A protein and the small-molecule ligand that binds it are described below.
Small molecule (SMILES): CC(=O)N[C@@H]1[C@@H](O)[C@H](O)[C@@H](CO)O[C@H]1O

Sequence of chain 1.A:
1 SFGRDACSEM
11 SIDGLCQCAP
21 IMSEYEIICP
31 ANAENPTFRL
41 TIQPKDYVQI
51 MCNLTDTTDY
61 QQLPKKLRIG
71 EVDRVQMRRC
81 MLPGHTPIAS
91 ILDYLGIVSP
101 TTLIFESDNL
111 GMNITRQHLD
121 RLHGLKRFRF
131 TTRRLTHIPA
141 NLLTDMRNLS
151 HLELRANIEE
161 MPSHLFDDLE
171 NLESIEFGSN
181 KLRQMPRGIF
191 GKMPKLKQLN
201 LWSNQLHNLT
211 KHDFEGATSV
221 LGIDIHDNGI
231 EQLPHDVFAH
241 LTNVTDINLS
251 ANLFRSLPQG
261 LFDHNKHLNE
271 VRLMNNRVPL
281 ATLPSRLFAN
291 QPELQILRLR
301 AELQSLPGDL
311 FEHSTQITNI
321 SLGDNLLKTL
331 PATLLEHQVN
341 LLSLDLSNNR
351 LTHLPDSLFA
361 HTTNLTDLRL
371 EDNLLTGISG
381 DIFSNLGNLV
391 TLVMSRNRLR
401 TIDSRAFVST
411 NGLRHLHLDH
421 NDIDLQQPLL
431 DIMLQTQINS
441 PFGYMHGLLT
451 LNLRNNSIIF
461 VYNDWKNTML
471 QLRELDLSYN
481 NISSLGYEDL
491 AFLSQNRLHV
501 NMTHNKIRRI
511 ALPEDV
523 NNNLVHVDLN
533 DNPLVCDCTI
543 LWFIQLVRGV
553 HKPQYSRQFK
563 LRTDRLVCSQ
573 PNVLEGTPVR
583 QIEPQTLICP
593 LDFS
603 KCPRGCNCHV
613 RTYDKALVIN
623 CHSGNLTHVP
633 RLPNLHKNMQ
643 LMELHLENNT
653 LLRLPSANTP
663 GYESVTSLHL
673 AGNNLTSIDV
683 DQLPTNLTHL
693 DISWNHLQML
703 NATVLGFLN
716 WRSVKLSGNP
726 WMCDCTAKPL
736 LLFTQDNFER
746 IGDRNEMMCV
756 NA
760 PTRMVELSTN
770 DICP

Binding-site contacts:
Ligand atom C2 contacts residue ASN688 of chain 1.A at 2.5 Å.
Ligand atom C1 contacts residue ASN688 of chain 1.A at 1.4 Å.
Ligand atom C7 contacts residue ASN688 of chain 1.A at 3.4 Å.
Ligand atom O5 contacts residue ASN688 of chain 1.A at 2.4 Å (h-bond).
Ligand atom C8 contacts residue GLU665 of chain 1.A at 3.3 Å.
Ligand atom C3 contacts residue ASN688 of chain 1.A at 3.8 Å.
Ligand atom N2 contacts residue ASN688 of chain 1.A at 2.9 Å (h-bond).
Ligand atom C7 contacts residue SER666 of chain 1.A at 3.9 Å.
Ligand atom O7 contacts residue SER666 of chain 1.A at 3.0 Å (h-bond).
Ligand atom C8 contacts residue SER666 of chain 1.A at 4.2 Å.
Ligand atom C4 contacts residue ASN688 of chain 1.A at 4.2 Å.
Ligand atom O7 contacts residue ASN688 of chain 1.A at 3.6 Å.
Ligand atom O7 contacts residue GLU665 of chain 1.A at 4.0 Å.
Ligand atom C7 contacts residue GLU665 of chain 1.A at 3.9 Å.
Ligand atom C5 contacts residue ASN688 of chain 1.A at 3.7 Å.